A protein and the small-molecule ligand that binds it are described below.
Small molecule (SMILES): Oc1cccc(O)c1

Sequence of chain 1.H:
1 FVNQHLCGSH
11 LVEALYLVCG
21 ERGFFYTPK

Sequence of chain 1.B:
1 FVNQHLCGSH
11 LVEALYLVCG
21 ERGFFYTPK

Binding-site contacts:
Ligand atom O1 contacts residue ILE10 of chain 1.A at 3.4 Å.
Ligand atom C6 contacts residue CYS7 of chain 1.B at 3.9 Å (hydrophobic).
Ligand atom C1 contacts residue ILE10 of chain 1.A at 4.3 Å (hydrophobic).
Ligand atom O1 contacts residue SER9 of chain 1.A at 3.8 Å.
Ligand atom O1 contacts residue CYS11 of chain 1.A at 2.8 Å (h-bond).
Ligand atom C2 contacts residue LEU16 of chain 1.A at 4.3 Å (hydrophobic).
Ligand atom C2 contacts residue ILE10 of chain 1.A at 4.2 Å (hydrophobic).
Ligand atom C1 contacts residue CYS6 of chain 1.A at 3.4 Å (hydrophobic).
Ligand atom C4 contacts residue LEU11 of chain 1.B at 4.0 Å (hydrophobic).
Ligand atom C5 contacts residue LEU6 of chain 1.F at 4.1 Å (hydrophobic).
Ligand atom O3 contacts residue LEU16 of chain 1.A at 3.8 Å.
Ligand atom O1 contacts residue LEU11 of chain 1.B at 4.3 Å.
Ligand atom C4 contacts residue HIS10 of chain 1.B at 4.0 Å.
Ligand atom C2 contacts residue CYS11 of chain 1.A at 3.7 Å (hydrophobic).
Ligand atom C3 contacts residue ALA14 of chain 1.B at 4.0 Å (hydrophobic).
Ligand atom C2 contacts residue HIS5 of chain 1.F at 3.7 Å.
Ligand atom C3 contacts residue HIS5 of chain 1.F at 3.3 Å.
Ligand atom C5 contacts residue LEU11 of chain 1.B at 3.6 Å (hydrophobic).
Ligand atom C6 contacts residue HIS5 of chain 1.F at 4.4 Å.
Ligand atom C1 contacts residue LEU11 of chain 1.B at 3.8 Å (hydrophobic).
Ligand atom C3 contacts residue LEU11 of chain 1.B at 4.3 Å (hydrophobic).
Ligand atom C3 contacts residue LEU16 of chain 1.A at 4.2 Å (hydrophobic).
Ligand atom O3 contacts residue LEU17 of chain 1.H at 3.4 Å.
Ligand atom C1 contacts residue HIS5 of chain 1.F at 4.3 Å.
Ligand atom C2 contacts residue LEU11 of chain 1.B at 4.2 Å (hydrophobic).
Ligand atom C5 contacts residue HIS10 of chain 1.B at 4.1 Å.
Ligand atom O3 contacts residue HIS5 of chain 1.F at 3.2 Å (h-bond).
Ligand atom C5 contacts residue HIS5 of chain 1.F at 4.2 Å.
Ligand atom C6 contacts residue LEU11 of chain 1.B at 3.5 Å (hydrophobic).
Ligand atom C4 contacts residue HIS5 of chain 1.F at 3.7 Å.
Ligand atom C4 contacts residue ALA14 of chain 1.B at 4.2 Å (hydrophobic).
Ligand atom C5 contacts residue CYS7 of chain 1.B at 4.2 Å (hydrophobic).
Ligand atom O1 contacts residue CYS6 of chain 1.A at 2.6 Å (h-bond).
Ligand atom C6 contacts residue CYS6 of chain 1.A at 3.3 Å (hydrophobic).
Ligand atom O3 contacts residue ALA14 of chain 1.B at 3.3 Å.
Ligand atom C1 contacts residue CYS11 of chain 1.A at 3.9 Å (hydrophobic).

Sequence of chain 1.F:
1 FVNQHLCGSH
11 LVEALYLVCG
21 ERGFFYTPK

Sequence of chain 1.A:
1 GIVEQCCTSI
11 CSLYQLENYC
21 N